Binding-site contacts:
Ligand atom C5 contacts residue ASP282 of chain 1.U at 3.8 Å.
Ligand atom C8 contacts residue SER273 of chain 1.U at 4.5 Å.
Ligand atom C1 contacts residue ASN271 of chain 1.U at 1.4 Å.
Ligand atom C3 contacts residue ASN271 of chain 1.U at 3.7 Å.
Ligand atom C3 contacts residue ARG396 of chain 1.U at 4.2 Å.
Ligand atom C7 contacts residue SER273 of chain 1.U at 3.7 Å.
Ligand atom N2 contacts residue ASN271 of chain 1.U at 2.8 Å (h-bond).
Ligand atom C7 contacts residue ASN271 of chain 1.U at 3.2 Å.
Ligand atom C1 contacts residue ARG396 of chain 1.U at 3.9 Å.
Ligand atom O3 contacts residue ASP282 of chain 1.U at 4.4 Å.
Ligand atom C8 contacts residue ASN271 of chain 1.U at 4.4 Å.
Ligand atom O5 contacts residue ASP282 of chain 1.U at 3.2 Å (salt-bridge).
Ligand atom C2 contacts residue ASP282 of chain 1.U at 3.4 Å.
Ligand atom O7 contacts residue ASP282 of chain 1.U at 4.1 Å.
Ligand atom O7 contacts residue ASN271 of chain 1.U at 3.4 Å (h-bond).
Ligand atom C4 contacts residue ASN271 of chain 1.U at 4.2 Å.
Ligand atom C2 contacts residue ARG396 of chain 1.U at 4.2 Å.
Ligand atom C6 contacts residue ASP282 of chain 1.U at 4.1 Å.
Ligand atom O7 contacts residue SER273 of chain 1.U at 3.0 Å (h-bond).
Ligand atom O5 contacts residue THR284 of chain 1.U at 4.4 Å.
Ligand atom C5 contacts residue ASN271 of chain 1.U at 3.7 Å.
Ligand atom N2 contacts residue SER273 of chain 1.U at 4.3 Å.
Ligand atom C2 contacts residue ASN271 of chain 1.U at 2.4 Å.
Ligand atom C1 contacts residue ASP282 of chain 1.U at 3.7 Å.
Ligand atom C1 contacts residue SER273 of chain 1.U at 4.3 Å.
Ligand atom O5 contacts residue ASN271 of chain 1.U at 2.4 Å (h-bond).
Ligand atom C2 contacts residue SER273 of chain 1.U at 4.4 Å.
Ligand atom C4 contacts residue ASP282 of chain 1.U at 3.6 Å.
Ligand atom C3 contacts residue ASP282 of chain 1.U at 4.0 Å.
Ligand atom N2 contacts residue ARG396 of chain 1.U at 3.8 Å.

A protein and the small-molecule ligand that binds it are described below.
Small molecule (SMILES): CC(=O)N[C@@H]1[C@@H](O)[C@H](O)[C@@H](CO)O[C@H]1O

Sequence of chain 1.U:
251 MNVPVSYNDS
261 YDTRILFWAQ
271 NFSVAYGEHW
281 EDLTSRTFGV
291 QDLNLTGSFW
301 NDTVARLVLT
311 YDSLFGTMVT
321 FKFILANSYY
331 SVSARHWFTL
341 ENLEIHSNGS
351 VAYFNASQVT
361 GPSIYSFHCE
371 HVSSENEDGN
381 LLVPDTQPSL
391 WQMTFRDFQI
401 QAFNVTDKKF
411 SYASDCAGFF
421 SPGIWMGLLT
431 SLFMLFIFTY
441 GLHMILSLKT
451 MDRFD